The protein below binds the small molecule below.
Small molecule (SMILES): Cc1ccc2cc[nH]c(=O)c2c1

Sequence of chain 1.A:
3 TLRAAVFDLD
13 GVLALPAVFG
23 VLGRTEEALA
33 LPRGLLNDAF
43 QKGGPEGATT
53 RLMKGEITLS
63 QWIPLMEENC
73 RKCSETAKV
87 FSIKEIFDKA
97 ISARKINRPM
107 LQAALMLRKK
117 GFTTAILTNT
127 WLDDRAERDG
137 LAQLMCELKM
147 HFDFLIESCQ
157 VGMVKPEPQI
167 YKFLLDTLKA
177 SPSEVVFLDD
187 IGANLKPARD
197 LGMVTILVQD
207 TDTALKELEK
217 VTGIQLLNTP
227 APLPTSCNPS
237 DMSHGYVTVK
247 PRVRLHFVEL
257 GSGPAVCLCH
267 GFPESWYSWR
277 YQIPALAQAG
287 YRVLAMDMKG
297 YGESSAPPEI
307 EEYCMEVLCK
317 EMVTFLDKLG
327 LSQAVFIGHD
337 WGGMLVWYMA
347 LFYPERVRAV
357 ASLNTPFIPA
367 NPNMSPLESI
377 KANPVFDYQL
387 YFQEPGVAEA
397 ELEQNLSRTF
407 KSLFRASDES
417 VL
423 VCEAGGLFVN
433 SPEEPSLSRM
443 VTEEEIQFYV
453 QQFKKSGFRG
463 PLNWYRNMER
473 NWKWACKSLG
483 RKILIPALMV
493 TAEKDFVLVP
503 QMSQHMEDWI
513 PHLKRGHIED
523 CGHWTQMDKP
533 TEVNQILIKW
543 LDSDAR

Binding-site contacts:
Ligand atom C5 contacts residue LEU429 of chain 1.A at 4.0 Å (hydrophobic).
Ligand atom C2 contacts residue KUF1 of chain 1.G at 4.2 Å.
Ligand atom C2 contacts residue TYR384 of chain 1.A at 3.6 Å (hydrophobic).
Ligand atom C9 contacts residue PHE388 of chain 1.A at 4.4 Å (hydrophobic).
Ligand atom C1 contacts residue KUF1 of chain 1.G at 4.5 Å.
Ligand atom C12 contacts residue KUF1 of chain 1.G at 3.0 Å.
Ligand atom C3 contacts residue LEU429 of chain 1.A at 4.2 Å (hydrophobic).
Ligand atom O10 contacts residue TYR384 of chain 1.A at 4.3 Å.
Ligand atom C3 contacts residue TYR384 of chain 1.A at 3.7 Å (hydrophobic).
Ligand atom C5 contacts residue PHE388 of chain 1.A at 4.2 Å (hydrophobic).
Ligand atom N8 contacts residue KUF1 of chain 1.G at 4.0 Å.
Ligand atom O10 contacts residue KUF1 of chain 1.G at 2.5 Å.
Ligand atom O10 contacts residue PHE268 of chain 1.A at 4.1 Å.
Ligand atom C7 contacts residue LEU409 of chain 1.A at 3.6 Å (hydrophobic).
Ligand atom C7 contacts residue PHE268 of chain 1.A at 3.7 Å (hydrophobic).
Ligand atom C9 contacts residue KUF1 of chain 1.G at 2.9 Å.
Ligand atom C12 contacts residue TYR384 of chain 1.A at 3.4 Å (hydrophobic).
Ligand atom O10 contacts residue TRP526 of chain 1.A at 4.5 Å.
Ligand atom C5 contacts residue TYR384 of chain 1.A at 3.7 Å (hydrophobic).
Ligand atom C9 contacts residue LEU409 of chain 1.A at 4.1 Å (hydrophobic).
Ligand atom C5 contacts residue KUF1 of chain 1.G at 4.3 Å.
Ligand atom C9 contacts residue TYR384 of chain 1.A at 3.9 Å (hydrophobic).
Ligand atom C6 contacts residue PHE388 of chain 1.A at 3.6 Å (hydrophobic).
Ligand atom C6 contacts residue LEU429 of chain 1.A at 3.3 Å (hydrophobic).
Ligand atom C1 contacts residue VAL499 of chain 1.A at 4.0 Å (hydrophobic).
Ligand atom C11 contacts residue KUF1 of chain 1.G at 3.1 Å.
Ligand atom C4 contacts residue LEU429 of chain 1.A at 3.3 Å (hydrophobic).
Ligand atom C7 contacts residue LEU429 of chain 1.A at 3.9 Å (hydrophobic).
Ligand atom C6 contacts residue LEU409 of chain 1.A at 3.8 Å (hydrophobic).
Ligand atom C9 contacts residue PHE268 of chain 1.A at 4.4 Å (hydrophobic).
Ligand atom N8 contacts residue PHE268 of chain 1.A at 3.4 Å.
Ligand atom C4 contacts residue LEU418 of chain 1.A at 4.2 Å (hydrophobic).
Ligand atom C7 contacts residue PHE388 of chain 1.A at 3.4 Å (hydrophobic).
Ligand atom C11 contacts residue TYR384 of chain 1.A at 3.5 Å (hydrophobic).
Ligand atom C11 contacts residue LEU409 of chain 1.A at 4.3 Å (hydrophobic).
Ligand atom C4 contacts residue TYR384 of chain 1.A at 3.7 Å (hydrophobic).
Ligand atom N8 contacts residue PHE388 of chain 1.A at 3.8 Å.
Ligand atom C1 contacts residue TYR384 of chain 1.A at 3.9 Å (hydrophobic).
Ligand atom C5 contacts residue LEU409 of chain 1.A at 4.1 Å (hydrophobic).
Ligand atom N8 contacts residue LEU409 of chain 1.A at 3.8 Å.